Binding-site contacts:
Ligand atom CH3 contacts residue PRO35 of chain 1.B at 3.4 Å (hydrophobic).
Ligand atom CH3 contacts residue PHE36 of chain 1.B at 4.3 Å (hydrophobic).
Ligand atom CD contacts residue TYR97 of chain 1.B at 3.9 Å (hydrophobic).
Ligand atom OH contacts residue CYS87 of chain 1.B at 4.2 Å.
Ligand atom CD contacts residue TYR90 of chain 1.B at 4.2 Å (hydrophobic).
Ligand atom CH3 contacts residue TYR97 of chain 1.B at 4.3 Å (hydrophobic).
Ligand atom CE contacts residue VAL40 of chain 1.B at 4.4 Å (hydrophobic).
Ligand atom OH contacts residue VAL40 of chain 1.B at 4.4 Å.
Ligand atom OH contacts residue ASN91 of chain 1.B at 2.8 Å (h-bond).
Ligand atom CE contacts residue ALA45 of chain 1.B at 4.3 Å (hydrophobic).
Ligand atom CE contacts residue TYR90 of chain 1.B at 4.2 Å (hydrophobic).
Ligand atom CH contacts residue ASN91 of chain 1.B at 3.7 Å.
Ligand atom CD contacts residue ASN91 of chain 1.B at 3.6 Å.
Ligand atom NZ contacts residue VAL40 of chain 1.B at 4.0 Å.
Ligand atom CG contacts residue TYR97 of chain 1.B at 3.9 Å (hydrophobic).
Ligand atom NZ contacts residue ASN91 of chain 1.B at 4.3 Å.
Ligand atom CH contacts residue VAL40 of chain 1.B at 4.0 Å (hydrophobic).
Ligand atom CE contacts residue ASN91 of chain 1.B at 4.1 Å.
Ligand atom OH contacts residue TYR48 of chain 1.B at 4.3 Å.
Ligand atom CH3 contacts residue VAL40 of chain 1.B at 4.4 Å (hydrophobic).

Sequence of chain 1.B:
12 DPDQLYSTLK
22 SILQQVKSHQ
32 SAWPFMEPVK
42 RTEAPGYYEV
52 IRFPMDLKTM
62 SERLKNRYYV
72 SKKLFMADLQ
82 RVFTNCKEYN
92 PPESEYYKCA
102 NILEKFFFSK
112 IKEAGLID

A small-molecule ligand and the protein it binds are described below.
Small molecule (SMILES): CC(=O)NCCCC[C@H](N)C(=O)O